Sequence of chain 1.B:
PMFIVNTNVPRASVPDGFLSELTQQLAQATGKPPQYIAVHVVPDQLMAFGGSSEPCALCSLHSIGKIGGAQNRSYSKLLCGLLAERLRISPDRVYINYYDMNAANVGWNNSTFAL

Sequence of chain 1.A:
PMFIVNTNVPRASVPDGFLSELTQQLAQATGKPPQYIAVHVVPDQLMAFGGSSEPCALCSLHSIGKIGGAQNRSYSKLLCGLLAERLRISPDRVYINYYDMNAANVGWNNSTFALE

This protein binds this small molecule.
Small molecule (SMILES): NS(=O)(=O)c1nc2ccc(O)cc2s1

Binding-site contacts:
Ligand atom N10 contacts residue ILE64 of chain 1.B at 3.1 Å (h-bond).
Ligand atom C4 contacts residue SER63 of chain 1.B at 3.8 Å.
Ligand atom S11 contacts residue PRO1 of chain 1.B at 3.9 Å.
Ligand atom N10 contacts residue HIS62 of chain 1.B at 4.0 Å.
Ligand atom C9 contacts residue PRO1 of chain 1.B at 3.9 Å (hydrophobic).
Ligand atom C7 contacts residue TYR95 of chain 1.A at 3.5 Å (hydrophobic).
Ligand atom C4 contacts residue MET101 of chain 1.B at 4.1 Å (hydrophobic).
Ligand atom O12 contacts residue SO41 of chain 1.G at 4.0 Å.
Ligand atom O12 contacts residue LYS32 of chain 1.B at 3.8 Å.
Ligand atom C5 contacts residue HIS62 of chain 1.B at 3.9 Å.
Ligand atom C3 contacts residue VAL106 of chain 1.B at 3.6 Å (hydrophobic).
Ligand atom O13 contacts residue SER63 of chain 1.B at 3.1 Å (h-bond).
Ligand atom O13 contacts residue PRO1 of chain 1.B at 3.0 Å (h-bond).
Ligand atom C4 contacts residue ILE64 of chain 1.B at 3.9 Å (hydrophobic).
Ligand atom N10 contacts residue SER63 of chain 1.B at 3.4 Å.
Ligand atom O1 contacts residue TYR95 of chain 1.A at 3.5 Å.
Ligand atom O1 contacts residue ASN97 of chain 1.A at 2.7 Å (h-bond).
Ligand atom C4 contacts residue HIS62 of chain 1.B at 3.8 Å.
Ligand atom S11 contacts residue SER63 of chain 1.B at 4.1 Å.
Ligand atom C9 contacts residue ILE64 of chain 1.B at 4.1 Å (hydrophobic).
Ligand atom O12 contacts residue TYR36 of chain 1.B at 3.5 Å.
Ligand atom O12 contacts residue PRO1 of chain 1.B at 4.0 Å.
Ligand atom C5 contacts residue SER63 of chain 1.B at 3.9 Å.
Ligand atom N14 contacts residue ILE64 of chain 1.B at 3.7 Å.
Ligand atom S11 contacts residue SO41 of chain 1.G at 4.0 Å.
Ligand atom S8 contacts residue TYR95 of chain 1.A at 3.5 Å (h-bond).
Ligand atom S8 contacts residue TYR36 of chain 1.B at 3.9 Å.
Ligand atom C2 contacts residue ASN97 of chain 1.A at 3.3 Å.
Ligand atom N10 contacts residue PRO1 of chain 1.B at 4.1 Å.
Ligand atom S11 contacts residue LYS32 of chain 1.B at 3.9 Å.
Ligand atom O13 contacts residue LYS32 of chain 1.B at 3.2 Å.
Ligand atom C7 contacts residue VAL106 of chain 1.B at 3.7 Å (hydrophobic).
Ligand atom O1 contacts residue VAL106 of chain 1.B at 3.7 Å.
Ligand atom C4 contacts residue VAL106 of chain 1.B at 3.9 Å (hydrophobic).
Ligand atom C5 contacts residue ILE64 of chain 1.B at 3.9 Å (hydrophobic).
Ligand atom C2 contacts residue VAL106 of chain 1.B at 3.5 Å (hydrophobic).
Ligand atom N14 contacts residue LYS32 of chain 1.B at 3.8 Å.
Ligand atom C3 contacts residue ASN97 of chain 1.A at 3.2 Å.
Ligand atom N14 contacts residue SO41 of chain 1.G at 2.7 Å (h-bond).
Ligand atom C3 contacts residue HIS62 of chain 1.B at 3.8 Å.